Binding-site contacts:
Ligand atom C8 contacts residue ASN315 of chain 1.E at 3.9 Å.
Ligand atom C4 contacts residue ASN315 of chain 1.E at 4.2 Å.
Ligand atom O5 contacts residue ILE281 of chain 1.E at 3.6 Å.
Ligand atom C5 contacts residue ASN315 of chain 1.E at 3.7 Å.
Ligand atom O6 contacts residue ILE281 of chain 1.E at 3.2 Å.
Ligand atom C3 contacts residue ASN315 of chain 1.E at 3.8 Å.
Ligand atom C8 contacts residue VAL314 of chain 1.E at 4.5 Å (hydrophobic).
Ligand atom C2 contacts residue ASN315 of chain 1.E at 2.4 Å.
Ligand atom C8 contacts residue THR313 of chain 1.E at 3.3 Å.
Ligand atom C5 contacts residue ILE281 of chain 1.E at 3.9 Å (hydrophobic).
Ligand atom O5 contacts residue ASN315 of chain 1.E at 2.4 Å (h-bond).
Ligand atom C1 contacts residue ASN315 of chain 1.E at 1.4 Å.
Ligand atom N2 contacts residue THR313 of chain 1.E at 4.2 Å.
Ligand atom O6 contacts residue LYS276 of chain 1.E at 4.0 Å.
Ligand atom C6 contacts residue ILE281 of chain 1.E at 4.1 Å (hydrophobic).
Ligand atom C7 contacts residue THR313 of chain 1.E at 4.5 Å.
Ligand atom C1 contacts residue ILE281 of chain 1.E at 4.0 Å (hydrophobic).
Ligand atom N2 contacts residue ASN315 of chain 1.E at 2.9 Å (h-bond).
Ligand atom C7 contacts residue ASN315 of chain 1.E at 3.2 Å.
Ligand atom O7 contacts residue ASN315 of chain 1.E at 3.1 Å (h-bond).

The protein below binds the small molecule below.
Small molecule (SMILES): CC(=O)N[C@@H]1[C@@H](O)[C@H](O)[C@@H](CO)O[C@H]1O

Sequence of chain 1.E:
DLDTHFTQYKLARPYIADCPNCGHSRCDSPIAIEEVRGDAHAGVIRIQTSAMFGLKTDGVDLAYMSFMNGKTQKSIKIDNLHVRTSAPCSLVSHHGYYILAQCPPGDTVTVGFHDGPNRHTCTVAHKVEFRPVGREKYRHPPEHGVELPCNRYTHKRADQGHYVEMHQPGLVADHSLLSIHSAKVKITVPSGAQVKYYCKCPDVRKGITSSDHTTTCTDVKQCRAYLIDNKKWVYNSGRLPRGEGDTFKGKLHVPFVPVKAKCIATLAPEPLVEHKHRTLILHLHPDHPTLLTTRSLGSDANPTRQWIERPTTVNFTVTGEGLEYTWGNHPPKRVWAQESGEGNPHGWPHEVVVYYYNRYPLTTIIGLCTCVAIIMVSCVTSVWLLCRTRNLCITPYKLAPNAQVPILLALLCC